A protein and the small-molecule ligand that binds it are described below.
Small molecule (SMILES): OC[C@H]1O[C@H](Oc2ccc(-c3ccccc3)cc2)[C@@H](O)[C@@H](O)[C@@H]1O

Sequence of chain 1.E:
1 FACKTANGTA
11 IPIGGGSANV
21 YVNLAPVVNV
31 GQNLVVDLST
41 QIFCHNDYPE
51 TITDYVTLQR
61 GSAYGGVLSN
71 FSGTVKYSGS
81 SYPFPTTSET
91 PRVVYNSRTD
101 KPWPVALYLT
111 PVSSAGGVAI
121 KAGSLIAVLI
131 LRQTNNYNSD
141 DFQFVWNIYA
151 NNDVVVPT

Binding-site contacts:
Ligand atom C6 contacts residue PHE1 of chain 1.E at 3.9 Å (hydrophobic).
Ligand atom C4 contacts residue ASP54 of chain 1.E at 3.1 Å.
Ligand atom C6 contacts residue ASN46 of chain 1.E at 3.3 Å.
Ligand atom CAH contacts residue TYR137 of chain 1.E at 3.5 Å (hydrophobic).
Ligand atom C2 contacts residue ASP140 of chain 1.E at 3.8 Å.
Ligand atom O4 contacts residue ASN135 of chain 1.E at 2.8 Å (h-bond).
Ligand atom CAH contacts residue TYR48 of chain 1.E at 3.6 Å (hydrophobic).
Ligand atom C6 contacts residue ASP47 of chain 1.E at 3.9 Å.
Ligand atom CAG contacts residue TYR48 of chain 1.E at 3.6 Å (hydrophobic).
Ligand atom C3 contacts residue ASP140 of chain 1.E at 3.1 Å.
Ligand atom O3 contacts residue ASP140 of chain 1.E at 3.2 Å (salt-bridge).
Ligand atom C6 contacts residue TYR48 of chain 1.E at 3.7 Å (hydrophobic).
Ligand atom O4 contacts residue ASP54 of chain 1.E at 2.6 Å (salt-bridge).
Ligand atom O6 contacts residue ASP54 of chain 1.E at 2.7 Å (salt-bridge).
Ligand atom O2 contacts residue PHE1 of chain 1.E at 2.5 Å (h-bond).
Ligand atom CAL contacts residue TYR48 of chain 1.E at 3.8 Å (hydrophobic).
Ligand atom C2 contacts residue PHE1 of chain 1.E at 3.6 Å (hydrophobic).
Ligand atom C5 contacts residue ASP54 of chain 1.E at 3.9 Å.
Ligand atom O3 contacts residue PHE142 of chain 1.E at 3.9 Å.
Ligand atom C1 contacts residue PHE1 of chain 1.E at 3.7 Å (hydrophobic).
Ligand atom C3 contacts residue GLN133 of chain 1.E at 3.7 Å.
Ligand atom CAI contacts residue TYR137 of chain 1.E at 3.5 Å (hydrophobic).
Ligand atom CAI contacts residue TYR48 of chain 1.E at 3.7 Å (hydrophobic).
Ligand atom O4 contacts residue ILE52 of chain 1.E at 3.6 Å.
Ligand atom C2 contacts residue ILE13 of chain 1.E at 3.8 Å (hydrophobic).
Ligand atom C4 contacts residue GLN133 of chain 1.E at 3.6 Å.
Ligand atom O6 contacts residue ASN46 of chain 1.E at 3.1 Å (h-bond).
Ligand atom CAJ contacts residue TYR48 of chain 1.E at 3.8 Å (hydrophobic).
Ligand atom O3 contacts residue GLN133 of chain 1.E at 2.7 Å (h-bond).
Ligand atom CAK contacts residue TYR48 of chain 1.E at 3.9 Å (hydrophobic).
Ligand atom O5 contacts residue PHE1 of chain 1.E at 3.1 Å (h-bond).
Ligand atom CAE contacts residue TYR48 of chain 1.E at 3.5 Å (hydrophobic).
Ligand atom O2 contacts residue ILE13 of chain 1.E at 3.7 Å.
Ligand atom CAD contacts residue TYR48 of chain 1.E at 3.8 Å (hydrophobic).
Ligand atom C5 contacts residue PHE1 of chain 1.E at 3.8 Å (hydrophobic).
Ligand atom C5 contacts residue ILE52 of chain 1.E at 3.9 Å (hydrophobic).
Ligand atom O6 contacts residue PHE1 of chain 1.E at 2.9 Å (h-bond).
Ligand atom O6 contacts residue ASP47 of chain 1.E at 3.0 Å (salt-bridge).
Ligand atom O4 contacts residue GLN133 of chain 1.E at 3.6 Å (h-bond).
Ligand atom C6 contacts residue ASP54 of chain 1.E at 3.4 Å.